A small-molecule ligand and the protein it binds are described below.
Small molecule (SMILES): CC(=O)N[C@@H]1[C@@H](O)[C@H](O)[C@@H](CO)O[C@H]1O

Sequence of chain 1.C:
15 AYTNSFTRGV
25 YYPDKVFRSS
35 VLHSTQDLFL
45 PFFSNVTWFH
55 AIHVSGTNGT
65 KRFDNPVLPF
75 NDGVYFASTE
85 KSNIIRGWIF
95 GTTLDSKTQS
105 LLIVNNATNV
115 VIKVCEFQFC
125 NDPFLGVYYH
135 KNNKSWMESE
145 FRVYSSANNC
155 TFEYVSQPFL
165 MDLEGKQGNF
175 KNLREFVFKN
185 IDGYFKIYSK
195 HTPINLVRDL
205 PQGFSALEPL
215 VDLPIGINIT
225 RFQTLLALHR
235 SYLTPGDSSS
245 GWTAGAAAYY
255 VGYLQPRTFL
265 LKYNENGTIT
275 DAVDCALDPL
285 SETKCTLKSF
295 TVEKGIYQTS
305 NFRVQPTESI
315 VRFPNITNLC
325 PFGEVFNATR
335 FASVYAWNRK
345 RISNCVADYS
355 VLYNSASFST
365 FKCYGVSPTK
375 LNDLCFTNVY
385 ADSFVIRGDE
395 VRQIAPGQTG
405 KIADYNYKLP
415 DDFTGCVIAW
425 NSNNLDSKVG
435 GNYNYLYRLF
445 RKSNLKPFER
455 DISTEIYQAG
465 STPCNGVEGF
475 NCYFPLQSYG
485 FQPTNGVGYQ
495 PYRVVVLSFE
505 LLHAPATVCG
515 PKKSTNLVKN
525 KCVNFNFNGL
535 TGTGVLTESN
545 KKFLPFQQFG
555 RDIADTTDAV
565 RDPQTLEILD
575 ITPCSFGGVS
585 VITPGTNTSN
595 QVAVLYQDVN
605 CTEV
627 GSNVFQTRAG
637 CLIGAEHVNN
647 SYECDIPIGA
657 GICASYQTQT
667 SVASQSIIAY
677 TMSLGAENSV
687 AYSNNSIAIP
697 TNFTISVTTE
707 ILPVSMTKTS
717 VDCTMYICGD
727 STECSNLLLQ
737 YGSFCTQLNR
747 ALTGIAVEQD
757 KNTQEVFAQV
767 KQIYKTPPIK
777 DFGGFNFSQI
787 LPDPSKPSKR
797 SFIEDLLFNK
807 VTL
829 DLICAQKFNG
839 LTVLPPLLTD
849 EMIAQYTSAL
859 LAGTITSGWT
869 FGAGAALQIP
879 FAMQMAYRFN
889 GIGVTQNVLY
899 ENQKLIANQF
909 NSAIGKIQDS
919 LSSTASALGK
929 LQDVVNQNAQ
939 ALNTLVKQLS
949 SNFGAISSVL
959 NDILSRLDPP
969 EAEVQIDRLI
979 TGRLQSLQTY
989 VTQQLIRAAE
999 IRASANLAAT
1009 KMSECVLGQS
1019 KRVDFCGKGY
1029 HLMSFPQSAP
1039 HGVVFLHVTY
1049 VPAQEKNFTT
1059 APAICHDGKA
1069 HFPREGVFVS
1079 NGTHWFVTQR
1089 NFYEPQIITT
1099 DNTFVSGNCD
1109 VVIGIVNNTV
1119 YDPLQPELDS

Binding-site contacts:
Ligand atom N2 contacts residue ASN49 of chain 1.C at 3.0 Å (h-bond).
Ligand atom C2 contacts residue ASN49 of chain 1.C at 2.5 Å.
Ligand atom C5 contacts residue ASN49 of chain 1.C at 3.7 Å.
Ligand atom O5 contacts residue TYR16 of chain 1.C at 3.6 Å.
Ligand atom O7 contacts residue ASN49 of chain 1.C at 3.8 Å.
Ligand atom O5 contacts residue ASN49 of chain 1.C at 2.4 Å (h-bond).
Ligand atom C8 contacts residue PHE47 of chain 1.C at 3.4 Å (hydrophobic).
Ligand atom C8 contacts residue SER48 of chain 1.C at 4.5 Å.
Ligand atom C1 contacts residue ASN49 of chain 1.C at 1.4 Å.
Ligand atom C8 contacts residue ASN18 of chain 1.C at 3.6 Å.
Ligand atom C1 contacts residue TYR16 of chain 1.C at 4.0 Å (hydrophobic).
Ligand atom C4 contacts residue ASN49 of chain 1.C at 4.3 Å.
Ligand atom C7 contacts residue ASN49 of chain 1.C at 3.6 Å.
Ligand atom C3 contacts residue ASN49 of chain 1.C at 3.9 Å.